The small molecule below binds the protein below.
Small molecule (SMILES): C[C@@](O)(CCO)CC(=O)[O-]

Sequence of chain 1.B:
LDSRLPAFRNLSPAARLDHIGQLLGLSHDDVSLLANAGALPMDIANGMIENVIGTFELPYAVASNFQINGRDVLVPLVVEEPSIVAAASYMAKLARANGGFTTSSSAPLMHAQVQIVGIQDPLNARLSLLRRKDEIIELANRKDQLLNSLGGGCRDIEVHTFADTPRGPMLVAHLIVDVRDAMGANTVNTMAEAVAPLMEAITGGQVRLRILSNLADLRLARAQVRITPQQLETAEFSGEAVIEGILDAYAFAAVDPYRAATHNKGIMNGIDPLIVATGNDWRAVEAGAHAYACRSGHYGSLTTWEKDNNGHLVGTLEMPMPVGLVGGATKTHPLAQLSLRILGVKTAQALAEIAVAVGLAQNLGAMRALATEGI

Binding-site contacts:
Ligand atom O3 contacts residue THR264 of chain 1.A at 3.6 Å.
Ligand atom C4 contacts residue GLY268 of chain 1.A at 3.9 Å.
Ligand atom C5 contacts residue ALA368 of chain 1.A at 3.9 Å (hydrophobic).
Ligand atom O8 contacts residue LYS267 of chain 1.A at 2.8 Å (salt-bridge).
Ligand atom O4 contacts residue ALA368 of chain 1.A at 3.5 Å.
Ligand atom O4 contacts residue ARG261 of chain 1.A at 3.5 Å (salt-bridge).
Ligand atom C2 contacts residue GLY268 of chain 1.A at 4.4 Å.
Ligand atom O3 contacts residue ARG261 of chain 1.A at 2.5 Å (salt-bridge).
Ligand atom O3 contacts residue ILE213 of chain 1.B at 4.0 Å.
Ligand atom C8 contacts residue ASN271 of chain 1.A at 3.8 Å.
Ligand atom C5 contacts residue LEU372 of chain 1.A at 4.0 Å (hydrophobic).
Ligand atom O7 contacts residue THR264 of chain 1.A at 3.8 Å.
Ligand atom C4 contacts residue ALA368 of chain 1.A at 3.9 Å (hydrophobic).
Ligand atom C2 contacts residue ASN271 of chain 1.A at 3.7 Å.
Ligand atom C6 contacts residue ILE213 of chain 1.B at 4.5 Å (hydrophobic).
Ligand atom O4 contacts residue THR264 of chain 1.A at 3.9 Å.
Ligand atom C8 contacts residue GLU83 of chain 1.A at 3.6 Å.
Ligand atom O7 contacts residue ILE213 of chain 1.B at 3.8 Å.
Ligand atom C8 contacts residue COA1 of chain 1.D at 3.4 Å.
Ligand atom O8 contacts residue GLU83 of chain 1.A at 2.8 Å (salt-bridge).
Ligand atom C4 contacts residue THR264 of chain 1.A at 3.7 Å.
Ligand atom O4 contacts residue HIS265 of chain 1.A at 4.0 Å.
Ligand atom C2 contacts residue COA1 of chain 1.D at 3.5 Å.
Ligand atom O4 contacts residue LEU372 of chain 1.A at 4.0 Å.
Ligand atom O8 contacts residue ASN271 of chain 1.A at 3.1 Å (h-bond).
Ligand atom C8 contacts residue LYS267 of chain 1.A at 4.0 Å.
Ligand atom O8 contacts residue COA1 of chain 1.D at 3.8 Å.
Ligand atom C6 contacts residue ALA368 of chain 1.A at 4.1 Å (hydrophobic).
Ligand atom C5 contacts residue ARG261 of chain 1.A at 3.3 Å.
Ligand atom C5 contacts residue THR264 of chain 1.A at 3.7 Å.
Ligand atom C6 contacts residue COA1 of chain 1.D at 3.9 Å.
Ligand atom O7 contacts residue LEU214 of chain 1.B at 4.2 Å.
Ligand atom O3 contacts residue LEU372 of chain 1.A at 3.5 Å.
Ligand atom C3 contacts residue COA1 of chain 1.D at 4.3 Å.
Ligand atom C6 contacts residue ILE377 of chain 1.A at 3.5 Å (hydrophobic).

Sequence of chain 1.A:
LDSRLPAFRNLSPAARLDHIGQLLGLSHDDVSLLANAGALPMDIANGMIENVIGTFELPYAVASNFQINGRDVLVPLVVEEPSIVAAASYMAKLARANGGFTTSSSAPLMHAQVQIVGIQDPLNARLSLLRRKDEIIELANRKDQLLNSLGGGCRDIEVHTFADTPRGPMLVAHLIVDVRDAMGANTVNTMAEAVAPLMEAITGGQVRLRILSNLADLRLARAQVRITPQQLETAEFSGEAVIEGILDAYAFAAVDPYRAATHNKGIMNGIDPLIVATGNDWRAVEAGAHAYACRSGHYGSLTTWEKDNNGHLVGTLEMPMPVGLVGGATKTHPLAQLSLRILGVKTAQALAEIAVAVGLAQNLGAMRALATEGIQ